A small-molecule ligand and the protein it binds are described below.
Small molecule (SMILES): CC(=O)N[C@@H]1[C@@H](O)[C@H](O)[C@@H](CO)O[C@H]1O

Binding-site contacts:
Ligand atom C4 contacts residue ASN549 of chain 1.B at 4.2 Å.
Ligand atom C1 contacts residue ASP553 of chain 1.B at 4.2 Å.
Ligand atom C2 contacts residue ASN549 of chain 1.B at 2.5 Å.
Ligand atom O3 contacts residue ARG213 of chain 1.B at 2.7 Å (salt-bridge).
Ligand atom O6 contacts residue PHE547 of chain 1.B at 3.2 Å.
Ligand atom C3 contacts residue ASN549 of chain 1.B at 3.8 Å.
Ligand atom O5 contacts residue ARG213 of chain 1.B at 4.4 Å.
Ligand atom C2 contacts residue ARG213 of chain 1.B at 3.6 Å.
Ligand atom O5 contacts residue ASN549 of chain 1.B at 2.4 Å (h-bond).
Ligand atom C1 contacts residue ASN549 of chain 1.B at 1.4 Å.
Ligand atom C8 contacts residue ASP586 of chain 1.B at 3.8 Å.
Ligand atom O4 contacts residue ARG213 of chain 1.B at 4.2 Å.
Ligand atom C5 contacts residue ASN549 of chain 1.B at 3.7 Å.
Ligand atom N2 contacts residue ASN215 of chain 1.B at 3.4 Å (h-bond).
Ligand atom N2 contacts residue ASN549 of chain 1.B at 3.0 Å (h-bond).
Ligand atom C6 contacts residue PHE547 of chain 1.B at 4.2 Å (hydrophobic).
Ligand atom O5 contacts residue ASP553 of chain 1.B at 4.4 Å.
Ligand atom N2 contacts residue ARG213 of chain 1.B at 4.0 Å.
Ligand atom C8 contacts residue ASN215 of chain 1.B at 3.7 Å.
Ligand atom C2 contacts residue ASN215 of chain 1.B at 4.3 Å.
Ligand atom C1 contacts residue ASN215 of chain 1.B at 4.2 Å.
Ligand atom C8 contacts residue ASP553 of chain 1.B at 4.0 Å.
Ligand atom O4 contacts residue ASP553 of chain 1.B at 3.8 Å.
Ligand atom O6 contacts residue ASN549 of chain 1.B at 4.3 Å.
Ligand atom C1 contacts residue ARG213 of chain 1.B at 4.2 Å.
Ligand atom C5 contacts residue ASP553 of chain 1.B at 3.7 Å.
Ligand atom C4 contacts residue ASP553 of chain 1.B at 4.1 Å.
Ligand atom C3 contacts residue ASP553 of chain 1.B at 4.0 Å.
Ligand atom C3 contacts residue ARG213 of chain 1.B at 4.1 Å.
Ligand atom C8 contacts residue ASN549 of chain 1.B at 4.1 Å.
Ligand atom O7 contacts residue ASN215 of chain 1.B at 3.0 Å (h-bond).
Ligand atom C7 contacts residue ASN215 of chain 1.B at 3.1 Å.
Ligand atom C7 contacts residue ASN549 of chain 1.B at 3.8 Å.
Ligand atom O5 contacts residue PHE547 of chain 1.B at 4.2 Å.

Sequence of chain 1.B:
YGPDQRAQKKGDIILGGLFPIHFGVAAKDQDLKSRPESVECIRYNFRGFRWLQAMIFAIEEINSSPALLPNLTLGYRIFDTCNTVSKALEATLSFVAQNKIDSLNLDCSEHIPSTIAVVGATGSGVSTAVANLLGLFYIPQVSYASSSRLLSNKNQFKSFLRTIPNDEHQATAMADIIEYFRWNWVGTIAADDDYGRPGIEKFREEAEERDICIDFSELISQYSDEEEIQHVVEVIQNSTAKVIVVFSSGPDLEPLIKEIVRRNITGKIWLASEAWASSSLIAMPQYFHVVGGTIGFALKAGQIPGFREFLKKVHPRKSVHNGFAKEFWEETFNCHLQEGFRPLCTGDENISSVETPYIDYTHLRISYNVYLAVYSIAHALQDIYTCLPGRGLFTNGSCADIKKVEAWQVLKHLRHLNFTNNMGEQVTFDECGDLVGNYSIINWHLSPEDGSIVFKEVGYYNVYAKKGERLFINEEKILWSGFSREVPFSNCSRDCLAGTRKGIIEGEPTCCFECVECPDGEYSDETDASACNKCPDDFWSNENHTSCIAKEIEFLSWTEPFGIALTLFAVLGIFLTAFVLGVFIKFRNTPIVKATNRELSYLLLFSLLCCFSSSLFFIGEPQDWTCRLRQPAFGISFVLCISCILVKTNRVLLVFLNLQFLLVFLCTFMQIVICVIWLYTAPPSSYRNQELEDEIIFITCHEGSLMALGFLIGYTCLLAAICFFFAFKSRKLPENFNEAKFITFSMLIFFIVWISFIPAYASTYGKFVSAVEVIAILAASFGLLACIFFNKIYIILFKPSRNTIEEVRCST